Sequence of chain 56.E:
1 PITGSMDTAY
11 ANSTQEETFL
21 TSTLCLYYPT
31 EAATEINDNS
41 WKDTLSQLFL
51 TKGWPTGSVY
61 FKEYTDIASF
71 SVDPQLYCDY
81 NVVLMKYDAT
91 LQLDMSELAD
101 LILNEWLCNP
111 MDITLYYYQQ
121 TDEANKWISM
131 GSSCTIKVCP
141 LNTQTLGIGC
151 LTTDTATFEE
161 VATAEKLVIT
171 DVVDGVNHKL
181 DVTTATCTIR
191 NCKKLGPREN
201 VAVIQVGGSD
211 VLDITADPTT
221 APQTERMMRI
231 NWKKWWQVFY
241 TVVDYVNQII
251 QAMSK

Binding-site contacts:
Ligand atom C1 contacts residue ASN12 of chain 56.E at 2.2 Å.
Ligand atom N2 contacts residue ASN12 of chain 56.E at 3.8 Å.
Ligand atom C5 contacts residue ASN12 of chain 56.E at 4.1 Å.
Ligand atom O7 contacts residue ASN12 of chain 56.E at 3.6 Å.
Ligand atom C7 contacts residue ASN12 of chain 56.E at 3.9 Å.
Ligand atom C2 contacts residue ASN12 of chain 56.E at 3.3 Å.
Ligand atom O5 contacts residue ASN12 of chain 56.E at 2.7 Å (h-bond).

A small-molecule ligand and the protein it binds are described below.
Small molecule (SMILES): CC(=O)N[C@H]1[C@H](O[C@H]2[C@H](O)[C@@H](NC(C)=O)CO[C@@H]2CO)O[C@H](CO)[C@@H](O)[C@@H]1O